Sequence of chain 1.A:
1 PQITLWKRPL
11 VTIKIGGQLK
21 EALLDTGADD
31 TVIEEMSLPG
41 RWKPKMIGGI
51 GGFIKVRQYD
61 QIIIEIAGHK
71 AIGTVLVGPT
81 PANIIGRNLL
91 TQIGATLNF

This protein binds this small molecule.
Small molecule (SMILES): CC(C)CN(C[C@@H](O)[C@H](Cc1ccccc1)NC(=O)O[C@H]1CO[C@H]2OCC[C@H]21)S(=O)(=O)c1ccc2c(c1)OCO2

Binding-site contacts:
Ligand atom C32 contacts residue ASP25 of chain 1.A at 3.5 Å.
Ligand atom C4 contacts residue GLY48 of chain 1.A at 3.4 Å.
Ligand atom C17 contacts residue ASP25 of chain 1.A at 3.4 Å.
Ligand atom O10 contacts residue ILE50 of chain 1.B at 3.3 Å.
Ligand atom C17 contacts residue ASP25 of chain 1.B at 3.4 Å.
Ligand atom C34 contacts residue ALA82 of chain 1.A at 3.7 Å (hydrophobic).
Ligand atom C30 contacts residue GLY48 of chain 1.B at 3.2 Å.
Ligand atom C16 contacts residue ASP25 of chain 1.A at 3.3 Å.
Ligand atom C7 contacts residue ASP30 of chain 1.A at 3.5 Å.
Ligand atom C27 contacts residue ASP29 of chain 1.B at 3.6 Å.
Ligand atom O26 contacts residue ASP29 of chain 1.B at 3.2 Å (salt-bridge).
Ligand atom C36 contacts residue GLY49 of chain 1.B at 3.6 Å.
Ligand atom C33 contacts residue LEU23 of chain 1.A at 3.8 Å (hydrophobic).
Ligand atom O26 contacts residue ALA28 of chain 1.B at 3.8 Å.
Ligand atom O39 contacts residue ASP30 of chain 1.A at 3.2 Å (salt-bridge).
Ligand atom O10 contacts residue GLY48 of chain 1.A at 3.7 Å.
Ligand atom C25 contacts residue ASP30 of chain 1.B at 3.7 Å.
Ligand atom C27 contacts residue ASP30 of chain 1.B at 3.7 Å.
Ligand atom C13 contacts residue ASP25 of chain 1.B at 3.8 Å.
Ligand atom C6 contacts residue ALA28 of chain 1.A at 3.7 Å (hydrophobic).
Ligand atom N20 contacts residue GLY27 of chain 1.B at 3.2 Å (h-bond).
Ligand atom C29 contacts residue GLY27 of chain 1.B at 3.6 Å.
Ligand atom O18 contacts residue GLY27 of chain 1.B at 3.4 Å.
Ligand atom O9 contacts residue ILE50 of chain 1.B at 3.7 Å.
Ligand atom O18 contacts residue ASP25 of chain 1.A at 2.5 Å (salt-bridge).
Ligand atom C36 contacts residue ILE50 of chain 1.B at 3.6 Å (hydrophobic).
Ligand atom C7 contacts residue VAL32 of chain 1.A at 3.7 Å (hydrophobic).
Ligand atom O9 contacts residue ILE84 of chain 1.A at 3.5 Å.
Ligand atom C33 contacts residue GLY27 of chain 1.B at 3.4 Å.
Ligand atom O23 contacts residue ALA28 of chain 1.B at 3.5 Å.
Ligand atom O10 contacts residue GLY49 of chain 1.A at 3.2 Å.
Ligand atom C32 contacts residue GLY27 of chain 1.B at 3.6 Å.
Ligand atom O18 contacts residue ASP25 of chain 1.B at 2.6 Å (salt-bridge).
Ligand atom C31 contacts residue GLY48 of chain 1.B at 3.1 Å.
Ligand atom C36 contacts residue PRO81 of chain 1.A at 3.7 Å (hydrophobic).
Ligand atom C12 contacts residue GLY27 of chain 1.A at 3.7 Å.
Ligand atom C40 contacts residue ASP30 of chain 1.A at 3.2 Å.
Ligand atom C7 contacts residue ALA28 of chain 1.A at 3.6 Å (hydrophobic).
Ligand atom O28 contacts residue ASP29 of chain 1.B at 3.0 Å (salt-bridge).
Ligand atom O26 contacts residue ASP30 of chain 1.B at 3.1 Å (salt-bridge).

Sequence of chain 1.B:
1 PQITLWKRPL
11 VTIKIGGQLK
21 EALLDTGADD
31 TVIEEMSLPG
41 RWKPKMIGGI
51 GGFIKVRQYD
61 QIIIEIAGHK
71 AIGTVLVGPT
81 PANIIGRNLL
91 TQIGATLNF